Binding-site contacts:
Ligand atom C2B contacts residue ILE125 of chain 4.A at 4.1 Å (hydrophobic).
Ligand atom C3 contacts residue LEU103 of chain 4.A at 4.3 Å (hydrophobic).
Ligand atom C4A contacts residue TYR145 of chain 4.A at 3.7 Å (hydrophobic).
Ligand atom C31 contacts residue LEU103 of chain 4.A at 4.1 Å (hydrophobic).
Ligand atom O1 contacts residue MET217 of chain 4.A at 2.7 Å (h-bond).
Ligand atom C3C contacts residue ILE101 of chain 4.A at 3.8 Å (hydrophobic).
Ligand atom C2A contacts residue PHE182 of chain 4.A at 4.1 Å (hydrophobic).
Ligand atom C3B contacts residue TYR147 of chain 4.A at 3.3 Å (hydrophobic).
Ligand atom C2C contacts residue MET217 of chain 4.A at 3.9 Å (hydrophobic).
Ligand atom C31 contacts residue MET195 of chain 4.A at 3.9 Å (hydrophobic).
Ligand atom N3A contacts residue TYR147 of chain 4.A at 4.1 Å.
Ligand atom N3A contacts residue ILE220 of chain 4.A at 4.3 Å.
Ligand atom C4 contacts residue LEU103 of chain 4.A at 3.6 Å (hydrophobic).
Ligand atom C2B contacts residue TYR147 of chain 4.A at 3.4 Å (hydrophobic).
Ligand atom N2 contacts residue MET217 of chain 4.A at 3.1 Å (h-bond).
Ligand atom CL2 contacts residue TYR147 of chain 4.A at 2.4 Å.
Ligand atom C2B contacts residue ILE184 of chain 4.A at 4.1 Å (hydrophobic).
Ligand atom C2C contacts residue ILE101 of chain 4.A at 4.2 Å (hydrophobic).
Ligand atom C5A contacts residue TYR145 of chain 4.A at 3.7 Å (hydrophobic).
Ligand atom CL1 contacts residue ILE239 of chain 4.A at 4.0 Å.
Ligand atom C4B contacts residue ILE125 of chain 4.A at 4.0 Å (hydrophobic).
Ligand atom C5 contacts residue MET217 of chain 4.A at 3.8 Å (hydrophobic).
Ligand atom C5A contacts residue LEU127 of chain 4.A at 3.8 Å (hydrophobic).
Ligand atom C1B contacts residue ILE125 of chain 4.A at 3.6 Å (hydrophobic).
Ligand atom C2A contacts residue ILE220 of chain 4.A at 4.1 Å (hydrophobic).
Ligand atom O1B contacts residue ILE125 of chain 4.A at 4.1 Å.
Ligand atom C6B contacts residue ILE125 of chain 4.A at 3.3 Å (hydrophobic).
Ligand atom CL2 contacts residue LEU187 of chain 4.A at 3.9 Å.
Ligand atom O1A contacts residue LEU127 of chain 4.A at 4.1 Å.
Ligand atom C5B contacts residue ILE220 of chain 4.A at 4.3 Å (hydrophobic).
Ligand atom C3B contacts residue ILE125 of chain 4.A at 4.3 Å (hydrophobic).
Ligand atom C4B contacts residue ILE220 of chain 4.A at 4.2 Å (hydrophobic).
Ligand atom N3A contacts residue PHE182 of chain 4.A at 4.1 Å.
Ligand atom CL2 contacts residue ILE184 of chain 4.A at 4.2 Å.
Ligand atom C3 contacts residue MET217 of chain 4.A at 4.2 Å (hydrophobic).
Ligand atom O1A contacts residue ILE239 of chain 4.A at 4.3 Å.
Ligand atom C4A contacts residue MET146 of chain 4.A at 4.0 Å (hydrophobic).
Ligand atom N2 contacts residue ASN215 of chain 4.A at 3.9 Å.
Ligand atom C5B contacts residue ILE125 of chain 4.A at 3.5 Å (hydrophobic).
Ligand atom CL1 contacts residue ILE125 of chain 4.A at 3.7 Å.

The small molecule below binds the protein below.
Small molecule (SMILES): Cc1cc(CCCOc2c(Cl)cc(C3=NCCO3)cc2Cl)on1

Sequence of chain 4.A:
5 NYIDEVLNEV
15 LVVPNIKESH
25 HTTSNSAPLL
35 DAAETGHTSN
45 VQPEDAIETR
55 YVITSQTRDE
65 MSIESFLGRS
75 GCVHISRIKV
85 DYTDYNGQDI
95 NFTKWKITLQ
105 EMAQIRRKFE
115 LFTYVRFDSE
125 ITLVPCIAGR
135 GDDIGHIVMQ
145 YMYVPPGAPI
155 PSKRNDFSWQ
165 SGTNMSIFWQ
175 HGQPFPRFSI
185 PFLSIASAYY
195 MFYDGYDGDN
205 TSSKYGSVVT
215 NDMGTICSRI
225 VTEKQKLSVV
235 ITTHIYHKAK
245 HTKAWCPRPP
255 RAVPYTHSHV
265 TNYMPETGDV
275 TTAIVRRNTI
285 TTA